A small-molecule ligand and the protein it binds are described below.
Small molecule (SMILES): O=C1C=C(NC(=O)c2c(Cl)cccc2Cl)CC=N1

Sequence of chain 1.A:
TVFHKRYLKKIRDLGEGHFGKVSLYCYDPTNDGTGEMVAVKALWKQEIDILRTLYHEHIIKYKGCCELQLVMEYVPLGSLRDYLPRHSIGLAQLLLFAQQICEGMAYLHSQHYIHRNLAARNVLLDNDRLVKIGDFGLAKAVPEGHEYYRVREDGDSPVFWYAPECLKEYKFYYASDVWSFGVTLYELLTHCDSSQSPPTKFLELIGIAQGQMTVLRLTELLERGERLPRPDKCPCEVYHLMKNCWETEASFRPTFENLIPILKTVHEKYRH

Binding-site contacts:
Ligand atom C6 contacts residue GLU24 of chain 1.A at 3.5 Å.
Ligand atom C10 contacts residue ALA47 of chain 1.A at 3.5 Å (hydrophobic).
Ligand atom C2 contacts residue ASN147 of chain 1.A at 3.2 Å.
Ligand atom C10 contacts residue MET97 of chain 1.A at 4.0 Å (hydrophobic).
Ligand atom O2 contacts residue VAL100 of chain 1.A at 3.2 Å (h-bond).
Ligand atom CL2 contacts residue LEU149 of chain 1.A at 3.8 Å.
Ligand atom CL2 contacts residue ASP160 of chain 1.A at 4.0 Å.
Ligand atom C6 contacts residue GLY25 of chain 1.A at 3.7 Å.
Ligand atom O2 contacts residue TYR99 of chain 1.A at 3.3 Å.
Ligand atom C9 contacts residue MET97 of chain 1.A at 3.7 Å (hydrophobic).
Ligand atom C11 contacts residue VAL100 of chain 1.A at 3.8 Å (hydrophobic).
Ligand atom N2 contacts residue GLU98 of chain 1.A at 3.1 Å (salt-bridge).
Ligand atom C1 contacts residue ASN147 of chain 1.A at 3.9 Å.
Ligand atom C7 contacts residue LEU149 of chain 1.A at 3.9 Å (hydrophobic).
Ligand atom N2 contacts residue TYR99 of chain 1.A at 3.8 Å.
Ligand atom CL1 contacts residue VAL30 of chain 1.A at 3.6 Å.
Ligand atom C10 contacts residue LEU149 of chain 1.A at 4.0 Å (hydrophobic).
Ligand atom C9 contacts residue LEU149 of chain 1.A at 3.7 Å (hydrophobic).
Ligand atom N2 contacts residue ALA47 of chain 1.A at 3.5 Å.
Ligand atom C1 contacts residue GLU24 of chain 1.A at 3.8 Å.
Ligand atom CL2 contacts residue ARG146 of chain 1.A at 3.9 Å.
Ligand atom N2 contacts residue VAL100 of chain 1.A at 3.6 Å.
Ligand atom N1 contacts residue VAL30 of chain 1.A at 4.0 Å.
Ligand atom C8 contacts residue LEU149 of chain 1.A at 3.5 Å (hydrophobic).
Ligand atom C5 contacts residue VAL30 of chain 1.A at 4.0 Å (hydrophobic).
Ligand atom C2 contacts residue ASP160 of chain 1.A at 4.0 Å.
Ligand atom O1 contacts residue LEU149 of chain 1.A at 3.4 Å.
Ligand atom C3 contacts residue ARG146 of chain 1.A at 3.9 Å.
Ligand atom C10 contacts residue ILE79 of chain 1.A at 3.8 Å (hydrophobic).
Ligand atom C2 contacts residue ARG146 of chain 1.A at 3.8 Å.
Ligand atom C8 contacts residue VAL30 of chain 1.A at 4.0 Å (hydrophobic).
Ligand atom N1 contacts residue LEU149 of chain 1.A at 3.9 Å.
Ligand atom C1 contacts residue GLY25 of chain 1.A at 3.5 Å.
Ligand atom CL2 contacts residue ASN147 of chain 1.A at 3.8 Å.
Ligand atom CL1 contacts residue LEU22 of chain 1.A at 3.6 Å.
Ligand atom CL1 contacts residue GLY23 of chain 1.A at 3.3 Å.
Ligand atom C1 contacts residue ARG146 of chain 1.A at 3.4 Å.
Ligand atom CL1 contacts residue GLU24 of chain 1.A at 4.0 Å.
Ligand atom C12 contacts residue LEU149 of chain 1.A at 3.7 Å (hydrophobic).
Ligand atom C10 contacts residue GLU98 of chain 1.A at 3.2 Å.